This protein binds this small molecule.
Small molecule (SMILES): CC(C)C[C@H](NC(=O)[C@H](C)NC(=O)CNC(=O)[C@@H](N)Cc1ccccc1)C(=O)N[C@@H](CC(C)C)C(=O)N[C@@H](C)C(=O)O

Sequence of chain 12.B:
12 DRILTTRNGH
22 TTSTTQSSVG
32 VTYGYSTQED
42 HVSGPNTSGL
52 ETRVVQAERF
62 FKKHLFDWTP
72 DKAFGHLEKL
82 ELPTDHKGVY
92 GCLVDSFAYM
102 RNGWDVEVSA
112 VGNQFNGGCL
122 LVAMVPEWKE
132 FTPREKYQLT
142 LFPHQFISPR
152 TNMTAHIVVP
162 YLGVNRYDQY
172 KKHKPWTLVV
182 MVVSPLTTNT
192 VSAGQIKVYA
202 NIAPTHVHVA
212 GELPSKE

Binding-site contacts:
Ligand atom O contacts residue ILE14 of chain 12.B at 3.5 Å (h-bond).
Ligand atom N contacts residue ILE14 of chain 12.B at 3.5 Å.
Ligand atom O contacts residue LEU15 of chain 12.B at 3.5 Å.
Ligand atom N contacts residue ASP12 of chain 12.B at 4.1 Å.
Ligand atom C contacts residue THR16 of chain 12.B at 4.2 Å.
Ligand atom O contacts residue ARG18 of chain 12.B at 3.0 Å (salt-bridge).
Ligand atom C contacts residue ILE14 of chain 12.B at 4.2 Å (hydrophobic).
Ligand atom CB contacts residue THR16 of chain 12.B at 4.2 Å.
Ligand atom CG contacts residue THR16 of chain 12.B at 4.0 Å.
Ligand atom C contacts residue ILE14 of chain 12.B at 3.4 Å (hydrophobic).
Ligand atom O contacts residue ILE14 of chain 12.B at 3.1 Å.
Ligand atom CA contacts residue ARG18 of chain 12.B at 3.8 Å.
Ligand atom CA contacts residue ASP12 of chain 12.B at 3.7 Å.
Ligand atom C contacts residue ARG18 of chain 12.B at 3.8 Å.
Ligand atom CA contacts residue ILE14 of chain 12.B at 4.0 Å (hydrophobic).
Ligand atom O contacts residue THR16 of chain 12.B at 3.1 Å (h-bond).
Ligand atom CD2 contacts residue ASP106 of chain 12.B at 4.1 Å.
Ligand atom CG contacts residue ILE14 of chain 12.B at 4.2 Å (hydrophobic).
Ligand atom CB contacts residue THR17 of chain 12.B at 4.0 Å.
Ligand atom CD2 contacts residue VAL32 of chain 12.B at 3.9 Å (hydrophobic).
Ligand atom CD1 contacts residue ASP12 of chain 12.B at 3.8 Å.
Ligand atom C contacts residue THR16 of chain 12.B at 3.7 Å.
Ligand atom CD2 contacts residue HIS157 of chain 12.B at 3.7 Å.
Ligand atom CB contacts residue LEU15 of chain 12.B at 4.1 Å (hydrophobic).
Ligand atom CD1 contacts residue THR16 of chain 12.B at 3.1 Å.
Ligand atom O contacts residue THR17 of chain 12.B at 3.8 Å.
Ligand atom N contacts residue THR16 of chain 12.B at 2.9 Å (h-bond).
Ligand atom CB contacts residue ILE14 of chain 12.B at 4.1 Å (hydrophobic).
Ligand atom N contacts residue ILE14 of chain 12.B at 3.0 Å (h-bond).
Ligand atom CD2 contacts residue THR17 of chain 12.B at 3.7 Å.
Ligand atom CG contacts residue THR17 of chain 12.B at 4.3 Å.
Ligand atom CB contacts residue ARG18 of chain 12.B at 4.2 Å.
Ligand atom CA contacts residue THR16 of chain 12.B at 3.6 Å.
Ligand atom CD1 contacts residue TYR34 of chain 12.B at 3.0 Å (hydrophobic).
Ligand atom CD1 contacts residue ILE14 of chain 12.B at 3.6 Å (hydrophobic).
Ligand atom CE1 contacts residue ASP12 of chain 12.B at 3.5 Å.
Ligand atom CA contacts residue ILE14 of chain 12.B at 3.3 Å (hydrophobic).
Ligand atom O contacts residue ARG18 of chain 12.B at 3.6 Å (salt-bridge).
Ligand atom C contacts residue ARG18 of chain 12.B at 4.1 Å.
Ligand atom C contacts residue ILE14 of chain 12.B at 3.6 Å (hydrophobic).